The small molecule below binds the protein below.
Small molecule (SMILES): CC(=O)N[C@@H](Cc1ccc(OP(=O)(O)O)cc1)C(=O)N[C@H](C(=O)N[C@@H](CC(N)=O)C(=O)N[C@H](C(=O)O)C(C)C)C(C)C

Sequence of chain 2.C:
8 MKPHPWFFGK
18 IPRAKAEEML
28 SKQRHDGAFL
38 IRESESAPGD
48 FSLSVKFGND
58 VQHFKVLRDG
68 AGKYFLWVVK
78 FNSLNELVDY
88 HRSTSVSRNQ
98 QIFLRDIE

Binding-site contacts:
Ligand atom CE2 contacts residue SER49 of chain 2.C at 3.6 Å.
Ligand atom O2P contacts residue ARG39 of chain 2.C at 2.8 Å (salt-bridge).
Ligand atom CB contacts residue HIS60 of chain 2.C at 3.6 Å.
Ligand atom CB contacts residue TRP74 of chain 2.C at 3.7 Å (hydrophobic).
Ligand atom O contacts residue TRP74 of chain 2.C at 3.8 Å.
Ligand atom CG contacts residue LEU73 of chain 2.C at 3.5 Å (hydrophobic).
Ligand atom CA contacts residue TRP74 of chain 2.C at 3.6 Å (hydrophobic).
Ligand atom CD2 contacts residue ARG20 of chain 2.C at 3.5 Å.
Ligand atom CG1 contacts residue PHE61 of chain 2.C at 3.7 Å (hydrophobic).
Ligand atom CB contacts residue PHE61 of chain 2.C at 3.6 Å (hydrophobic).
Ligand atom O contacts residue ARG20 of chain 2.C at 2.5 Å (salt-bridge).
Ligand atom O2P contacts residue ARG20 of chain 2.C at 2.7 Å (salt-bridge).
Ligand atom CD1 contacts residue LYS62 of chain 2.C at 3.8 Å.
Ligand atom OD1 contacts residue PHE61 of chain 2.C at 3.5 Å.
Ligand atom P contacts residue SER49 of chain 2.C at 3.8 Å.
Ligand atom CG2 contacts residue LYS62 of chain 2.C at 3.8 Å.
Ligand atom CG2 contacts residue GLN59 of chain 2.C at 3.8 Å.
Ligand atom O3P contacts residue SER43 of chain 2.C at 2.7 Å (h-bond).
Ligand atom OD1 contacts residue LYS62 of chain 2.C at 2.9 Å (salt-bridge).
Ligand atom ND2 contacts residue LYS62 of chain 2.C at 2.8 Å (salt-bridge).
Ligand atom O1P contacts residue ARG39 of chain 2.C at 2.9 Å (salt-bridge).
Ligand atom N contacts residue HIS60 of chain 2.C at 2.8 Å (h-bond).
Ligand atom CA contacts residue HIS60 of chain 2.C at 3.2 Å.
Ligand atom ND2 contacts residue LEU73 of chain 2.C at 2.8 Å (h-bond).
Ligand atom C contacts residue HIS60 of chain 2.C at 3.4 Å.
Ligand atom CE1 contacts residue LYS62 of chain 2.C at 3.7 Å.
Ligand atom O3P contacts residue SER41 of chain 2.C at 3.6 Å.
Ligand atom OH contacts residue SER43 of chain 2.C at 3.2 Å (h-bond).
Ligand atom CZ contacts residue ARG20 of chain 2.C at 3.5 Å.
Ligand atom O1P contacts residue SER49 of chain 2.C at 2.6 Å (h-bond).
Ligand atom P contacts residue ARG39 of chain 2.C at 3.7 Å.
Ligand atom CG2 contacts residue HIS60 of chain 2.C at 3.7 Å.
Ligand atom O1P contacts residue SER41 of chain 2.C at 2.9 Å (h-bond).
Ligand atom P contacts residue SER43 of chain 2.C at 3.5 Å.
Ligand atom C contacts residue ARG20 of chain 2.C at 3.3 Å.
Ligand atom CB contacts residue LEU73 of chain 2.C at 3.4 Å (hydrophobic).
Ligand atom P contacts residue SER41 of chain 2.C at 3.7 Å.
Ligand atom CD2 contacts residue LYS62 of chain 2.C at 3.8 Å.
Ligand atom CE2 contacts residue ARG20 of chain 2.C at 3.2 Å.
Ligand atom CG contacts residue LYS62 of chain 2.C at 3.6 Å.